Sequence of chain 1.D:
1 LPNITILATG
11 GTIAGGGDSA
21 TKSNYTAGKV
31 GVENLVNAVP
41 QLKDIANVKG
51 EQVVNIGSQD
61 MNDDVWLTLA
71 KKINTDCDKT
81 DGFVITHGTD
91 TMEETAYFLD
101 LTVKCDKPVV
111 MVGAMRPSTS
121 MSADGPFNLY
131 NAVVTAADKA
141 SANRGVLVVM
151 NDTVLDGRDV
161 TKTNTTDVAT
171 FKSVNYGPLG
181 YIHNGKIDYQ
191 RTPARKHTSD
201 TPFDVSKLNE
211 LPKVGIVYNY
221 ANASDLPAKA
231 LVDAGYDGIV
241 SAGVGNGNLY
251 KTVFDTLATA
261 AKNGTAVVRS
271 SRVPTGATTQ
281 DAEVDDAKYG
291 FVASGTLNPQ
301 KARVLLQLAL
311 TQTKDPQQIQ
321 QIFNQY

The small molecule below binds the protein below.
Small molecule (SMILES): N[C@@H](CC(=O)O)C(=O)O

Sequence of chain 1.B:
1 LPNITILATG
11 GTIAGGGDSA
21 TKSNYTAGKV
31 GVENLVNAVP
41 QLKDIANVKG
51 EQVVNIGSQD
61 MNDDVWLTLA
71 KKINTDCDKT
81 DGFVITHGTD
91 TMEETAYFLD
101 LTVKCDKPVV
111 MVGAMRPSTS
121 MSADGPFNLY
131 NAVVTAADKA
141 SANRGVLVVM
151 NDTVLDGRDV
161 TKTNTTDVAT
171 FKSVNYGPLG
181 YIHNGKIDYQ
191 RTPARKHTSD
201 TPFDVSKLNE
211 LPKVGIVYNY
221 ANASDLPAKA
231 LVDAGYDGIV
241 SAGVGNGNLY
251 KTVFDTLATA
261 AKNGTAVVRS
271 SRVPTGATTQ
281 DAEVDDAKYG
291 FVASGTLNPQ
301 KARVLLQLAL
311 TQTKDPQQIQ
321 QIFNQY

Binding-site contacts:
Ligand atom OD2 contacts residue THR89 of chain 1.D at 2.3 Å (h-bond).
Ligand atom CA contacts residue GLN59 of chain 1.D at 3.8 Å.
Ligand atom OD1 contacts residue GLY11 of chain 1.D at 3.8 Å.
Ligand atom CA contacts residue ASP90 of chain 1.D at 3.7 Å.
Ligand atom CB contacts residue GLU283 of chain 1.B at 3.7 Å.
Ligand atom CB contacts residue THR12 of chain 1.D at 3.0 Å.
Ligand atom OD1 contacts residue GLY88 of chain 1.D at 3.1 Å.
Ligand atom N contacts residue GLU283 of chain 1.B at 2.6 Å (salt-bridge).
Ligand atom OXT contacts residue GLY88 of chain 1.D at 3.2 Å.
Ligand atom N contacts residue GLN59 of chain 1.D at 2.8 Å (h-bond).
Ligand atom C contacts residue THR89 of chain 1.D at 3.9 Å.
Ligand atom C contacts residue SER58 of chain 1.D at 3.4 Å.
Ligand atom CB contacts residue THR89 of chain 1.D at 3.5 Å.
Ligand atom C contacts residue GLN59 of chain 1.D at 3.6 Å.
Ligand atom O contacts residue GLN59 of chain 1.D at 3.7 Å.
Ligand atom N contacts residue ASP90 of chain 1.D at 2.9 Å (salt-bridge).
Ligand atom CG contacts residue THR12 of chain 1.D at 2.7 Å.
Ligand atom OD1 contacts residue THR89 of chain 1.D at 3.0 Å (h-bond).
Ligand atom CG contacts residue ALA114 of chain 1.D at 3.9 Å (hydrophobic).
Ligand atom O contacts residue GLY88 of chain 1.D at 3.1 Å.
Ligand atom OXT contacts residue THR89 of chain 1.D at 3.3 Å (h-bond).
Ligand atom OXT contacts residue SER58 of chain 1.D at 2.4 Å (h-bond).
Ligand atom CA contacts residue THR12 of chain 1.D at 3.2 Å.
Ligand atom C contacts residue GLY88 of chain 1.D at 3.3 Å.
Ligand atom CG contacts residue THR89 of chain 1.D at 2.8 Å.
Ligand atom OXT contacts residue GLN59 of chain 1.D at 3.9 Å.
Ligand atom C contacts residue ASP90 of chain 1.D at 4.0 Å.
Ligand atom OD2 contacts residue ALA114 of chain 1.D at 3.1 Å (h-bond).
Ligand atom O contacts residue ALA27 of chain 1.D at 3.6 Å.
Ligand atom OD1 contacts residue ALA114 of chain 1.D at 3.9 Å.
Ligand atom O contacts residue GLY11 of chain 1.D at 3.2 Å.
Ligand atom OD2 contacts residue THR12 of chain 1.D at 3.2 Å (h-bond).
Ligand atom O contacts residue SER58 of chain 1.D at 2.8 Å (h-bond).
Ligand atom CA contacts residue ALA27 of chain 1.D at 4.0 Å (hydrophobic).
Ligand atom CB contacts residue ASP90 of chain 1.D at 3.4 Å.
Ligand atom N contacts residue ASN248 of chain 1.B at 3.4 Å (h-bond).
Ligand atom CA contacts residue GLU283 of chain 1.B at 3.4 Å.
Ligand atom OXT contacts residue ASP90 of chain 1.D at 3.0 Å (salt-bridge).
Ligand atom O contacts residue GLY57 of chain 1.D at 3.3 Å.
Ligand atom OD1 contacts residue THR12 of chain 1.D at 2.8 Å (h-bond).